This protein binds this small molecule.
Small molecule (SMILES): C=CC1=C(C)/C(=C/c2[nH]c(/C=C3\N=C(/C=C4\NC(=O)C(C)=C4C=C)C(C)=C3CCC(=O)O)c(CCC(=O)O)c2C)NC1=O

Sequence of chain 1.A:
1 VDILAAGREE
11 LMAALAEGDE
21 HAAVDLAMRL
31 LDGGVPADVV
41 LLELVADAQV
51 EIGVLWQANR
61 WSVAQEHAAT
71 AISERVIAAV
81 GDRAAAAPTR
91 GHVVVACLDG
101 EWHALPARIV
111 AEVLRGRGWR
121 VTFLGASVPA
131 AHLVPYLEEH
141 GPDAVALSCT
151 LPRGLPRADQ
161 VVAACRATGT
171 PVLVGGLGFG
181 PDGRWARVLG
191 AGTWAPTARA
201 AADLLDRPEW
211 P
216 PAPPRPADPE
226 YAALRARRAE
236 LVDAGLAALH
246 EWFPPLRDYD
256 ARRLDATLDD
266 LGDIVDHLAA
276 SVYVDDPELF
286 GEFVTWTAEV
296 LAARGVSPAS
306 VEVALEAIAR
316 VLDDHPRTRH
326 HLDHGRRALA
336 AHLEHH

Binding-site contacts:
Ligand atom OB contacts residue ASP265 of chain 1.A at 3.2 Å.
Ligand atom CAC contacts residue TRP291 of chain 1.A at 3.6 Å (hydrophobic).
Ligand atom CBC contacts residue THR292 of chain 1.A at 3.7 Å.
Ligand atom CHD contacts residue ASP265 of chain 1.A at 3.4 Å.
Ligand atom NB contacts residue LEU296 of chain 1.A at 3.7 Å.
Ligand atom C4B contacts residue ASP265 of chain 1.A at 3.6 Å.
Ligand atom CBB contacts residue SER305 of chain 1.A at 3.7 Å.
Ligand atom CMB contacts residue THR262 of chain 1.A at 3.7 Å.
Ligand atom CMA contacts residue TYR254 of chain 1.A at 3.5 Å (hydrophobic).
Ligand atom CMD contacts residue TRP56 of chain 1.A at 3.7 Å (hydrophobic).
Ligand atom C1D contacts residue ASP265 of chain 1.A at 3.5 Å.
Ligand atom C2C contacts residue TRP291 of chain 1.A at 3.7 Å (hydrophobic).
Ligand atom CGA contacts residue ARG257 of chain 1.A at 3.4 Å.
Ligand atom CHB contacts residue THR262 of chain 1.A at 3.3 Å.
Ligand atom CHD contacts residue VAL295 of chain 1.A at 3.8 Å (hydrophobic).
Ligand atom O2A contacts residue ARG257 of chain 1.A at 3.3 Å (salt-bridge).
Ligand atom CAB contacts residue LEU244 of chain 1.A at 3.7 Å (hydrophobic).
Ligand atom CAC contacts residue THR292 of chain 1.A at 3.8 Å.
Ligand atom OC contacts residue B121 of chain 1.B at 2.9 Å (h-bond).
Ligand atom C2A contacts residue ALA261 of chain 1.A at 3.6 Å (hydrophobic).
Ligand atom C4D contacts residue ASP265 of chain 1.A at 3.7 Å.
Ligand atom CBB contacts residue ALA309 of chain 1.A at 3.7 Å (hydrophobic).
Ligand atom CAD contacts residue ARG299 of chain 1.A at 3.4 Å.
Ligand atom NA contacts residue ASP265 of chain 1.A at 2.9 Å (salt-bridge).
Ligand atom NA contacts residue LEU296 of chain 1.A at 3.7 Å.
Ligand atom C1A contacts residue ALA261 of chain 1.A at 3.7 Å (hydrophobic).
Ligand atom C4B contacts residue LEU296 of chain 1.A at 3.7 Å (hydrophobic).
Ligand atom OB contacts residue LEU296 of chain 1.A at 3.7 Å.
Ligand atom ND contacts residue LEU296 of chain 1.A at 3.6 Å.
Ligand atom CMC contacts residue ASP268 of chain 1.A at 3.4 Å.
Ligand atom NB contacts residue ASP265 of chain 1.A at 2.8 Å (salt-bridge).
Ligand atom CMA contacts residue ARG258 of chain 1.A at 3.7 Å.
Ligand atom C3D contacts residue ARG299 of chain 1.A at 3.6 Å.
Ligand atom C3B contacts residue SER305 of chain 1.A at 3.8 Å.
Ligand atom C1B contacts residue THR262 of chain 1.A at 3.7 Å.
Ligand atom CAB contacts residue SER305 of chain 1.A at 3.5 Å.
Ligand atom ND contacts residue ASP265 of chain 1.A at 2.6 Å (salt-bridge).
Ligand atom C4C contacts residue ASP265 of chain 1.A at 3.6 Å.
Ligand atom O2A contacts residue ARG258 of chain 1.A at 3.4 Å (salt-bridge).
Ligand atom O1A contacts residue ARG257 of chain 1.A at 3.1 Å (salt-bridge).